This protein binds this small molecule.
Small molecule (SMILES): CC(=O)N[C@@H]1[C@@H](O)[C@H](O)[C@@H](CO)O[C@H]1O

Binding-site contacts:
Ligand atom C8 contacts residue ASP126 of chain 1.F at 3.8 Å.
Ligand atom C7 contacts residue ARG123 of chain 1.F at 3.5 Å.
Ligand atom C1 contacts residue ASN127 of chain 1.F at 1.5 Å.
Ligand atom C7 contacts residue ASN127 of chain 1.F at 4.1 Å.
Ligand atom C7 contacts residue ASP126 of chain 1.F at 4.5 Å.
Ligand atom O7 contacts residue ARG123 of chain 1.F at 3.5 Å (salt-bridge).
Ligand atom O5 contacts residue ASN127 of chain 1.F at 2.4 Å (h-bond).
Ligand atom C2 contacts residue ASN127 of chain 1.F at 2.6 Å.
Ligand atom C5 contacts residue ASN127 of chain 1.F at 3.8 Å.
Ligand atom N2 contacts residue ASN127 of chain 1.F at 3.1 Å (h-bond).
Ligand atom C4 contacts residue ASN127 of chain 1.F at 4.4 Å.
Ligand atom C8 contacts residue ARG123 of chain 1.F at 3.3 Å.
Ligand atom C3 contacts residue ASN127 of chain 1.F at 3.9 Å.
Ligand atom O6 contacts residue ASN127 of chain 1.F at 4.3 Å.
Ligand atom N2 contacts residue ARG123 of chain 1.F at 4.3 Å.

Sequence of chain 1.F:
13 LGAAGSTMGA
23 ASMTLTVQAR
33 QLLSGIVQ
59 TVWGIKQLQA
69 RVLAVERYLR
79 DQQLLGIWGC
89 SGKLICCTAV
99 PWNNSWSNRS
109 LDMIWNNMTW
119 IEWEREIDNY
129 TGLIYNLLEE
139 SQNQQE